Sequence of chain 1.A:
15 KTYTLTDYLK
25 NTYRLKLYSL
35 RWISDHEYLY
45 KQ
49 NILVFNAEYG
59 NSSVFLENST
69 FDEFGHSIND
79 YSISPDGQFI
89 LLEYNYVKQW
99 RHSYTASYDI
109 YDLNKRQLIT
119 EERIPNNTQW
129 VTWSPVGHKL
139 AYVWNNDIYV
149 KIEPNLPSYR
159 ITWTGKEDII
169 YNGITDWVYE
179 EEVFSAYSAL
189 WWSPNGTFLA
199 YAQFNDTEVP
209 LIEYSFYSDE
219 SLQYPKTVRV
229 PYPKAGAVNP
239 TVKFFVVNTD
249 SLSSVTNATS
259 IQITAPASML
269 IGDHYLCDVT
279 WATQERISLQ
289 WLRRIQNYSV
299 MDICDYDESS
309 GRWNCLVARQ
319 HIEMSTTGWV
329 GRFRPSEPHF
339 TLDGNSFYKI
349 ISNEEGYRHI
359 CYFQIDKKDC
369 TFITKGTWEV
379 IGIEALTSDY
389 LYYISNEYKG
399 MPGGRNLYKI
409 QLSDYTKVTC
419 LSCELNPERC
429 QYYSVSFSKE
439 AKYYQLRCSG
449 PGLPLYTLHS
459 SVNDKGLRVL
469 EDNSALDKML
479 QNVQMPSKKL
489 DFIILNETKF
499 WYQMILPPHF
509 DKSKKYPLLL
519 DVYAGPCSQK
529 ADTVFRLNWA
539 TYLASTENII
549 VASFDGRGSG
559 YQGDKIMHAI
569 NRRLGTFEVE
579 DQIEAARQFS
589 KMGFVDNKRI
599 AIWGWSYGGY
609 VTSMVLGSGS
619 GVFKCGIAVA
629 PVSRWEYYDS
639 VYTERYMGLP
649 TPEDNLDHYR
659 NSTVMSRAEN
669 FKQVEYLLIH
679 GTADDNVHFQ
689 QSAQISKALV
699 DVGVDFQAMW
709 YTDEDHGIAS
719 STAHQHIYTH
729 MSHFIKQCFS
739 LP

The protein below binds the small molecule below.
Small molecule (SMILES): CC(=O)N[C@@H]1[C@@H](O)[C@H](O)[C@@H](CO)O[C@H]1O

Binding-site contacts:
Ligand atom O5 contacts residue THR195 of chain 1.A at 3.5 Å (h-bond).
Ligand atom C3 contacts residue ASN193 of chain 1.A at 3.8 Å.
Ligand atom O5 contacts residue GLN282 of chain 1.A at 3.9 Å.
Ligand atom C1 contacts residue ASN193 of chain 1.A at 1.4 Å.
Ligand atom C6 contacts residue GLU283 of chain 1.A at 3.5 Å.
Ligand atom C5 contacts residue THR195 of chain 1.A at 3.6 Å.
Ligand atom C2 contacts residue THR195 of chain 1.A at 4.3 Å.
Ligand atom C5 contacts residue ASN193 of chain 1.A at 3.6 Å.
Ligand atom C2 contacts residue ASN193 of chain 1.A at 2.4 Å.
Ligand atom O6 contacts residue GLN282 of chain 1.A at 3.6 Å.
Ligand atom C6 contacts residue GLN282 of chain 1.A at 4.3 Å.
Ligand atom C1 contacts residue THR195 of chain 1.A at 3.2 Å.
Ligand atom C4 contacts residue ASN193 of chain 1.A at 4.2 Å.
Ligand atom O6 contacts residue GLU283 of chain 1.A at 2.8 Å (salt-bridge).
Ligand atom C7 contacts residue ASN193 of chain 1.A at 3.7 Å.
Ligand atom O5 contacts residue ASN193 of chain 1.A at 2.4 Å (h-bond).
Ligand atom N2 contacts residue ASN193 of chain 1.A at 2.9 Å (h-bond).
Ligand atom C1 contacts residue GLN282 of chain 1.A at 4.4 Å.
Ligand atom O7 contacts residue ASN193 of chain 1.A at 3.6 Å (h-bond).
Ligand atom N2 contacts residue THR195 of chain 1.A at 4.5 Å.